Binding-site contacts:
Ligand atom O6 contacts residue THR252 of chain 1.A at 3.1 Å (h-bond).
Ligand atom C24 contacts residue SER249 of chain 1.A at 3.5 Å.
Ligand atom C21 contacts residue LEU50 of chain 1.A at 3.6 Å (hydrophobic).
Ligand atom C22 contacts residue TYR91 of chain 1.A at 3.3 Å (hydrophobic).
Ligand atom C10 contacts residue THR251 of chain 1.A at 3.5 Å.
Ligand atom C24 contacts residue GLY250 of chain 1.A at 3.3 Å.
Ligand atom C11 contacts residue GLY250 of chain 1.A at 3.2 Å.
Ligand atom C26 contacts residue GLN32 of chain 1.A at 3.3 Å.
Ligand atom C7 contacts residue ASN253 of chain 1.A at 3.3 Å.
Ligand atom C23 contacts residue PHE128 of chain 1.A at 3.5 Å (hydrophobic).
Ligand atom C14 contacts residue THR252 of chain 1.A at 3.2 Å.
Ligand atom O4 contacts residue THR92 of chain 1.A at 3.1 Å.
Ligand atom N3 contacts residue PHE128 of chain 1.A at 2.9 Å (h-bond).
Ligand atom F1 contacts residue ALA355 of chain 1.A at 3.1 Å.
Ligand atom C26 contacts residue GLY33 of chain 1.A at 3.3 Å.
Ligand atom C1 contacts residue GLN93 of chain 1.A at 3.6 Å.
Ligand atom C18 contacts residue GLN32 of chain 1.A at 3.6 Å.
Ligand atom N3 contacts residue GLN93 of chain 1.A at 2.9 Å (h-bond).
Ligand atom C10 contacts residue GLN93 of chain 1.A at 3.6 Å.
Ligand atom C27 contacts residue GLY33 of chain 1.A at 3.4 Å.
Ligand atom O5 contacts residue THR92 of chain 1.A at 3.6 Å.
Ligand atom O4 contacts residue THR251 of chain 1.A at 3.3 Å (h-bond).
Ligand atom O2 contacts residue SER345 of chain 1.A at 3.3 Å (h-bond).
Ligand atom O5 contacts residue GLN93 of chain 1.A at 3.0 Å (h-bond).
Ligand atom C29 contacts residue SER249 of chain 1.A at 3.3 Å.
Ligand atom O2 contacts residue ARG255 of chain 1.A at 3.2 Å.
Ligand atom N2 contacts residue GLY250 of chain 1.A at 2.8 Å (h-bond).
Ligand atom C26 contacts residue THR252 of chain 1.A at 3.1 Å.
Ligand atom O3 contacts residue THR252 of chain 1.A at 3.5 Å.
Ligand atom C9 contacts residue GLN93 of chain 1.A at 3.5 Å.
Ligand atom C15 contacts residue THR251 of chain 1.A at 3.3 Å.
Ligand atom C4 contacts residue LYS341 of chain 1.A at 3.5 Å.
Ligand atom C17 contacts residue GLY250 of chain 1.A at 3.6 Å.
Ligand atom N3 contacts residue LYS127 of chain 1.A at 3.4 Å (salt-bridge).
Ligand atom C27 contacts residue THR252 of chain 1.A at 3.5 Å.
Ligand atom F1 contacts residue TYR34 of chain 1.A at 3.3 Å.
Ligand atom C25 contacts residue THR252 of chain 1.A at 3.4 Å.
Ligand atom O5 contacts residue TYR91 of chain 1.A at 3.5 Å.
Ligand atom C8 contacts residue GLN93 of chain 1.A at 3.6 Å.
Ligand atom O3 contacts residue ASN253 of chain 1.A at 3.1 Å (h-bond).

The protein below binds the small molecule below.
Small molecule (SMILES): C[C@@H](NC(=O)c1cc(OCC(=O)NCCCCCN)cc(OS(=O)(=O)Cc2ccccc2)c1)c1ccc(F)cc1

Sequence of chain 1.A:
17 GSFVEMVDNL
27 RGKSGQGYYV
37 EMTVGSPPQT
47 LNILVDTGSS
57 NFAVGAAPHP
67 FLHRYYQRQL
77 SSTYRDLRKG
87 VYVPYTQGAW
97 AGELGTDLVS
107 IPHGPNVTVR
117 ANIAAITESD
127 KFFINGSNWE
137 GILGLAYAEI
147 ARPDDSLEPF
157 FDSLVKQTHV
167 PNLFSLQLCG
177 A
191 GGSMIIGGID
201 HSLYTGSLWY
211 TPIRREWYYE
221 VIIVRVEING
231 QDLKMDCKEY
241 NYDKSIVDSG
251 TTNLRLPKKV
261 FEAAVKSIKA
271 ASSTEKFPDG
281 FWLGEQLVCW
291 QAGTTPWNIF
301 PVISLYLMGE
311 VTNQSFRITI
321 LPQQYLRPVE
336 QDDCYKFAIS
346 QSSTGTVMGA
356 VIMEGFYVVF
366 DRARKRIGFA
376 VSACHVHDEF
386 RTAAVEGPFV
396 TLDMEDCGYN